Binding-site contacts:
Ligand atom C1 contacts residue SER168 of chain 1.C at 4.0 Å.
Ligand atom C1 contacts residue THR170 of chain 1.C at 3.4 Å.
Ligand atom O1P contacts residue ARG251 of chain 1.C at 3.8 Å.
Ligand atom O4P contacts residue THR199 of chain 1.C at 3.5 Å (h-bond).
Ligand atom C2 contacts residue ARG251 of chain 1.C at 4.4 Å.
Ligand atom O3P contacts residue THR201 of chain 1.C at 3.1 Å (h-bond).
Ligand atom O1 contacts residue SER168 of chain 1.C at 3.6 Å.
Ligand atom C3 contacts residue ARG251 of chain 1.C at 3.1 Å.
Ligand atom O2 contacts residue NAD1 of chain 1.L at 2.9 Å.
Ligand atom C2 contacts residue NAD1 of chain 1.L at 4.2 Å.
Ligand atom C2 contacts residue ALA169 of chain 1.C at 3.9 Å (hydrophobic).
Ligand atom O2P contacts residue THR201 of chain 1.C at 3.7 Å.
Ligand atom O1 contacts residue TYR332 of chain 1.C at 4.5 Å.
Ligand atom C1 contacts residue ARG251 of chain 1.C at 4.2 Å.
Ligand atom O2 contacts residue SER168 of chain 1.C at 3.5 Å.
Ligand atom O2 contacts residue ALA169 of chain 1.C at 3.1 Å (h-bond).
Ligand atom C2 contacts residue SER168 of chain 1.C at 3.7 Å.
Ligand atom O1 contacts residue THR170 of chain 1.C at 2.7 Å (h-bond).
Ligand atom O1P contacts residue NAD1 of chain 1.L at 3.6 Å.
Ligand atom P contacts residue ARG251 of chain 1.C at 3.9 Å.
Ligand atom C3 contacts residue NAD1 of chain 1.L at 4.5 Å.
Ligand atom O4P contacts residue NAD1 of chain 1.L at 3.3 Å.
Ligand atom O1 contacts residue ALA169 of chain 1.C at 3.2 Å (h-bond).
Ligand atom P contacts residue THR199 of chain 1.C at 3.6 Å.
Ligand atom O4P contacts residue THR201 of chain 1.C at 4.3 Å.
Ligand atom O3P contacts residue ARG251 of chain 1.C at 2.9 Å (salt-bridge).
Ligand atom C1 contacts residue ALA169 of chain 1.C at 3.9 Å (hydrophobic).
Ligand atom C3 contacts residue THR199 of chain 1.C at 4.5 Å.
Ligand atom P contacts residue NAD1 of chain 1.L at 3.7 Å.
Ligand atom P contacts residue THR201 of chain 1.C at 3.9 Å.
Ligand atom O2P contacts residue NAD1 of chain 1.L at 2.6 Å (h-bond).
Ligand atom O3P contacts residue THR199 of chain 1.C at 2.7 Å (h-bond).

A small-molecule ligand and the protein it binds are described below.
Small molecule (SMILES): O=C[C@H](O)COP(=O)(O)O

Sequence of chain 1.C:
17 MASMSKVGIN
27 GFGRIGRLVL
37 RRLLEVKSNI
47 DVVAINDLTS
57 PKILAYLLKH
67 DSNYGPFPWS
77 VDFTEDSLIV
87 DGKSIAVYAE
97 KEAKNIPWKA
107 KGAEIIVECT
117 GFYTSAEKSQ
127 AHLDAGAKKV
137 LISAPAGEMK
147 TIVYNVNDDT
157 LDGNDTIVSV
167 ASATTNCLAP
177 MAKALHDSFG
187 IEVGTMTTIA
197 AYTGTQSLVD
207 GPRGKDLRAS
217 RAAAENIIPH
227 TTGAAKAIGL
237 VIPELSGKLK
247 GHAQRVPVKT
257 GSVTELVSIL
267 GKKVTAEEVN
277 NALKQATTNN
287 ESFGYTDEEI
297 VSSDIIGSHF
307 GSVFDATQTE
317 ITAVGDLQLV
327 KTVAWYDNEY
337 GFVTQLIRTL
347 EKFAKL